A protein and the small-molecule ligand that binds it are described below.
Small molecule (SMILES): O=c1ccn([C@H]2C[C@H](O)[C@@H](CO)O2)c(=O)[nH]1

Sequence of chain 1.A:
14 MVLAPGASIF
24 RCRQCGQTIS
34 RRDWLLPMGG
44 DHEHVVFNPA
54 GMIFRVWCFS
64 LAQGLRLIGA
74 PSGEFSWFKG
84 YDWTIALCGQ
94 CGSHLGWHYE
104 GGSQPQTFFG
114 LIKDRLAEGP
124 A

Binding-site contacts:
Ligand atom O2 contacts residue TRP80 of chain 1.A at 3.4 Å.
Ligand atom C5 contacts residue TRP80 of chain 1.A at 3.6 Å (hydrophobic).
Ligand atom C6 contacts residue TRP100 of chain 1.A at 3.4 Å (hydrophobic).
Ligand atom C5' contacts residue TRP100 of chain 1.A at 3.7 Å (hydrophobic).
Ligand atom O3' contacts residue PRO52 of chain 1.A at 4.0 Å.
Ligand atom O4 contacts residue PHE78 of chain 1.A at 3.9 Å.
Ligand atom C5 contacts residue TYR102 of chain 1.A at 3.6 Å (hydrophobic).
Ligand atom N3 contacts residue TRP80 of chain 1.A at 3.3 Å.
Ligand atom C6 contacts residue TRP80 of chain 1.A at 3.9 Å (hydrophobic).
Ligand atom C4 contacts residue TYR102 of chain 1.A at 3.5 Å (hydrophobic).
Ligand atom N3 contacts residue SER79 of chain 1.A at 4.0 Å.
Ligand atom C2 contacts residue TRP80 of chain 1.A at 3.4 Å (hydrophobic).
Ligand atom C1' contacts residue PRO52 of chain 1.A at 4.1 Å (hydrophobic).
Ligand atom C6 contacts residue TRP86 of chain 1.A at 3.8 Å (hydrophobic).
Ligand atom C1' contacts residue ASN51 of chain 1.A at 3.9 Å.
Ligand atom C2 contacts residue PHE78 of chain 1.A at 3.6 Å (hydrophobic).
Ligand atom C5 contacts residue TRP100 of chain 1.A at 3.8 Å (hydrophobic).
Ligand atom C4 contacts residue PHE78 of chain 1.A at 3.8 Å (hydrophobic).
Ligand atom C5' contacts residue TRP86 of chain 1.A at 3.9 Å (hydrophobic).
Ligand atom C2' contacts residue TRP86 of chain 1.A at 3.8 Å (hydrophobic).
Ligand atom O4' contacts residue ASN51 of chain 1.A at 4.1 Å.
Ligand atom O4 contacts residue TRP86 of chain 1.A at 3.5 Å.
Ligand atom O2 contacts residue ASN51 of chain 1.A at 4.0 Å.
Ligand atom C5' contacts residue ILE88 of chain 1.A at 3.8 Å (hydrophobic).
Ligand atom N1 contacts residue TRP80 of chain 1.A at 3.8 Å.
Ligand atom N3 contacts residue PHE78 of chain 1.A at 2.9 Å (h-bond).
Ligand atom O4' contacts residue TRP100 of chain 1.A at 3.9 Å.
Ligand atom O2 contacts residue PHE78 of chain 1.A at 3.4 Å.
Ligand atom O5' contacts residue ILE88 of chain 1.A at 3.8 Å.
Ligand atom O2 contacts residue PRO52 of chain 1.A at 3.6 Å.
Ligand atom C4 contacts residue SER79 of chain 1.A at 4.0 Å.
Ligand atom O5' contacts residue TRP100 of chain 1.A at 2.8 Å (h-bond).
Ligand atom O4 contacts residue TYR102 of chain 1.A at 2.8 Å (h-bond).
Ligand atom C4 contacts residue TRP86 of chain 1.A at 3.5 Å (hydrophobic).
Ligand atom C4 contacts residue TRP80 of chain 1.A at 3.3 Å (hydrophobic).
Ligand atom O5' contacts residue HIS97 of chain 1.A at 3.7 Å.
Ligand atom C3' contacts residue TRP86 of chain 1.A at 4.1 Å (hydrophobic).
Ligand atom O4 contacts residue TRP80 of chain 1.A at 3.0 Å (h-bond).
Ligand atom C5 contacts residue TRP86 of chain 1.A at 3.4 Å (hydrophobic).
Ligand atom O4 contacts residue SER79 of chain 1.A at 3.4 Å.